Sequence of chain 1.B:
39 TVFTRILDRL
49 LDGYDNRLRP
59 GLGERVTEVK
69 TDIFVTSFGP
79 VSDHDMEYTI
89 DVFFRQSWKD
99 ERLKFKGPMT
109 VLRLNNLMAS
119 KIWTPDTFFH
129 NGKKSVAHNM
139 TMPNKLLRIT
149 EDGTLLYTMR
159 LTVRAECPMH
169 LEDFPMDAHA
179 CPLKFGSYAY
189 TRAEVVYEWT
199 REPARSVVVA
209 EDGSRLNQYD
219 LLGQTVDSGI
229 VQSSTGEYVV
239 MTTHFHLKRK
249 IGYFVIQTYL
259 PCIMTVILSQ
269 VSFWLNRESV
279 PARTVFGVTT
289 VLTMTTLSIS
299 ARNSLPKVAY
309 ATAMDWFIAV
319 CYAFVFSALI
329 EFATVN

Sequence of chain 1.E:
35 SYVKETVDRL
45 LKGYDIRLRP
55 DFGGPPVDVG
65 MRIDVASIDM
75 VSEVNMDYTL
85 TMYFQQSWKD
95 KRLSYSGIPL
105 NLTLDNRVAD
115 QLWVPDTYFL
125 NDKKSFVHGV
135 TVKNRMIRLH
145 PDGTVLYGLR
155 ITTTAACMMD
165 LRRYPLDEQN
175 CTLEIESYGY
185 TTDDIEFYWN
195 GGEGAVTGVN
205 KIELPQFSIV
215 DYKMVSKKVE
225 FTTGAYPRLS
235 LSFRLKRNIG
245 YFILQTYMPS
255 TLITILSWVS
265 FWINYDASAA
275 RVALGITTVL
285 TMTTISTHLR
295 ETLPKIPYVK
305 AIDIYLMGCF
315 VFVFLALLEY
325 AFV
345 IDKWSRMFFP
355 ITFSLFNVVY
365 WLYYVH

The protein below binds the small molecule below.
Small molecule (SMILES): NCCCC(=O)O

Binding-site contacts:
Ligand atom N contacts residue GLU180 of chain 1.E at 4.4 Å.
Ligand atom C contacts residue PHE91 of chain 1.B at 4.1 Å (hydrophobic).
Ligand atom N contacts residue TYR182 of chain 1.E at 3.3 Å.
Ligand atom N contacts residue SER181 of chain 1.E at 3.4 Å (h-bond).
Ligand atom OXT contacts residue THR156 of chain 1.B at 3.6 Å.
Ligand atom CB contacts residue TYR182 of chain 1.E at 4.0 Å (hydrophobic).
Ligand atom O contacts residue PHE91 of chain 1.B at 3.2 Å.
Ligand atom O contacts residue ARG93 of chain 1.B at 4.1 Å.
Ligand atom CD contacts residue PHE91 of chain 1.B at 4.2 Å (hydrophobic).
Ligand atom OXT contacts residue ARG93 of chain 1.B at 2.8 Å (salt-bridge).
Ligand atom CD contacts residue TYR182 of chain 1.E at 3.6 Å (hydrophobic).
Ligand atom CB contacts residue PHE91 of chain 1.B at 3.6 Å (hydrophobic).
Ligand atom CB contacts residue TYR230 of chain 1.E at 4.3 Å (hydrophobic).
Ligand atom N contacts residue TYR122 of chain 1.E at 2.8 Å (h-bond).
Ligand atom CG contacts residue ARG93 of chain 1.B at 4.3 Å.
Ligand atom CG contacts residue TYR230 of chain 1.E at 3.9 Å (hydrophobic).
Ligand atom C contacts residue THR227 of chain 1.E at 3.6 Å.
Ligand atom OXT contacts residue THR227 of chain 1.E at 2.5 Å (h-bond).
Ligand atom C contacts residue ARG93 of chain 1.B at 3.6 Å.
Ligand atom CD contacts residue SER181 of chain 1.E at 4.4 Å.
Ligand atom CD contacts residue TYR122 of chain 1.E at 3.8 Å (hydrophobic).
Ligand atom CG contacts residue PHE91 of chain 1.B at 4.3 Å (hydrophobic).
Ligand atom C contacts residue THR156 of chain 1.B at 3.6 Å.
Ligand atom CG contacts residue THR227 of chain 1.E at 4.1 Å.
Ligand atom O contacts residue THR156 of chain 1.B at 2.9 Å (h-bond).
Ligand atom CD contacts residue TYR230 of chain 1.E at 3.6 Å (hydrophobic).
Ligand atom N contacts residue PHE91 of chain 1.B at 4.1 Å.